Binding-site contacts:
Ligand atom C1 contacts residue ASN1131 of chain 1.A at 1.4 Å.
Ligand atom N2 contacts residue ASN1131 of chain 1.A at 2.9 Å (h-bond).
Ligand atom C2 contacts residue ASN1131 of chain 1.A at 2.5 Å.
Ligand atom C3 contacts residue ASN1131 of chain 1.A at 3.8 Å.
Ligand atom C7 contacts residue ASN1131 of chain 1.A at 3.4 Å.
Ligand atom C5 contacts residue ASN1131 of chain 1.A at 3.7 Å.
Ligand atom O7 contacts residue ASN1131 of chain 1.A at 3.5 Å (h-bond).
Ligand atom C4 contacts residue ASN1131 of chain 1.A at 4.2 Å.
Ligand atom O5 contacts residue ASN1131 of chain 1.A at 2.4 Å (h-bond).

A protein and the small-molecule ligand that binds it are described below.
Small molecule (SMILES): CC(=O)N[C@H]1[C@H](O[C@H]2[C@H](O)[C@@H](NC(C)=O)CO[C@@H]2CO)O[C@H](CO)[C@@H](O)[C@@H]1O

Sequence of chain 1.A:
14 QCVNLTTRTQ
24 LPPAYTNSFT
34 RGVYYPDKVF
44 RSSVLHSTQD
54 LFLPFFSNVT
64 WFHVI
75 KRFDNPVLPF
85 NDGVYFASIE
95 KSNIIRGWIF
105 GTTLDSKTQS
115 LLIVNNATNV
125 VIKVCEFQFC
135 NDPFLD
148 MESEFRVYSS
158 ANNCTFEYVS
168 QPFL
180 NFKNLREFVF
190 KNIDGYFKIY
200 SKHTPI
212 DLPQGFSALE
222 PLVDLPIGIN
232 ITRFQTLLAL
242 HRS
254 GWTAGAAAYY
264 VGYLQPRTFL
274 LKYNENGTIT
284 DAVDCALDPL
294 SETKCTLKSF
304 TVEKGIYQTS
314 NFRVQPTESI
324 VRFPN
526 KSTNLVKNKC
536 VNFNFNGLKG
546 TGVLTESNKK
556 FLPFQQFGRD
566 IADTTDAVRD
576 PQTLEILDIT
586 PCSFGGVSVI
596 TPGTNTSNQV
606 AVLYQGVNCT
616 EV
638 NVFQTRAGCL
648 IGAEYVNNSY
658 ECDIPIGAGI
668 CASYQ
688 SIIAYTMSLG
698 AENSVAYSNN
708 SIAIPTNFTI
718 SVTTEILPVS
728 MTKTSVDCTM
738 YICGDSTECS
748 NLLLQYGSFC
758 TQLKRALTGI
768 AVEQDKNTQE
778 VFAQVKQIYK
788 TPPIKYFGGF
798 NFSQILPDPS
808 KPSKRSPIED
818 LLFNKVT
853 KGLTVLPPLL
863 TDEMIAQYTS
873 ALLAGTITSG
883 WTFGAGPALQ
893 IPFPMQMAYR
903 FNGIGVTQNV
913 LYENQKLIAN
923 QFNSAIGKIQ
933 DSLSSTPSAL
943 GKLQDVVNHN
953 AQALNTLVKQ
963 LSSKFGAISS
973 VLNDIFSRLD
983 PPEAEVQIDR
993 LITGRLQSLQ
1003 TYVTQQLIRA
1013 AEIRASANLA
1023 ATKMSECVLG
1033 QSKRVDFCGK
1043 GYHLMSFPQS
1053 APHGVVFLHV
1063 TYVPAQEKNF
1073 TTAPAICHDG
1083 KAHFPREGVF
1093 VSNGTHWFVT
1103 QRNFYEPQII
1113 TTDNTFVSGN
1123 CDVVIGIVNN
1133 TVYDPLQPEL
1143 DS